This small molecule binds to this protein.
Small molecule (SMILES): Cc1nc2c3cc(-c4ccc(NS(=O)(=O)c5ncc[nH]5)cc4C)c(Cl)cc3[nH]c(=O)n2n1

Binding-site contacts:
Ligand atom C8 contacts residue TRP57 of chain 1.B at 3.5 Å (hydrophobic).
Ligand atom C20 contacts residue ASP53 of chain 1.B at 3.7 Å.
Ligand atom C6 contacts residue TRP57 of chain 1.B at 3.6 Å (hydrophobic).
Ligand atom C8 contacts residue TRP62 of chain 1.B at 3.2 Å (hydrophobic).
Ligand atom C4 contacts residue TYR61 of chain 1.B at 3.1 Å (hydrophobic).
Ligand atom N1 contacts residue TRP57 of chain 1.B at 3.6 Å.
Ligand atom N2 contacts residue TRP57 of chain 1.B at 3.3 Å.
Ligand atom C16 contacts residue VAL54 of chain 1.B at 3.7 Å (hydrophobic).
Ligand atom C5 contacts residue TRP57 of chain 1.B at 3.6 Å (hydrophobic).
Ligand atom N2 contacts residue TRP62 of chain 1.B at 3.2 Å.
Ligand atom C14 contacts residue ASP53 of chain 1.B at 3.5 Å.
Ligand atom O1 contacts residue TRP62 of chain 1.B at 3.6 Å.
Ligand atom C7 contacts residue TRP62 of chain 1.B at 3.3 Å (hydrophobic).
Ligand atom N3 contacts residue TRP57 of chain 1.B at 3.3 Å.
Ligand atom C4 contacts residue TRP62 of chain 1.B at 3.4 Å (hydrophobic).
Ligand atom O1 contacts residue TRP57 of chain 1.B at 3.7 Å.
Ligand atom N5 contacts residue ASP53 of chain 1.B at 2.6 Å (salt-bridge).
Ligand atom C5 contacts residue TYR61 of chain 1.B at 3.4 Å (hydrophobic).
Ligand atom O2 contacts residue ARG68 of chain 1.B at 3.1 Å (salt-bridge).
Ligand atom N1 contacts residue TRP62 of chain 1.B at 3.5 Å.
Ligand atom CL1 contacts residue VAL54 of chain 1.B at 3.7 Å.
Ligand atom N7 contacts residue ASP53 of chain 1.B at 2.8 Å (salt-bridge).
Ligand atom C15 contacts residue ASP53 of chain 1.B at 3.5 Å.
Ligand atom N4 contacts residue TRP57 of chain 1.B at 3.4 Å.
Ligand atom C6 contacts residue TRP62 of chain 1.B at 3.2 Å (hydrophobic).
Ligand atom C7 contacts residue TRP57 of chain 1.B at 3.3 Å (hydrophobic).
Ligand atom O1 contacts residue ARG60 of chain 1.B at 3.1 Å (salt-bridge).
Ligand atom C17 contacts residue LEU63 of chain 1.B at 3.6 Å (hydrophobic).
Ligand atom N5 contacts residue PHE67 of chain 1.B at 3.7 Å.
Ligand atom O2 contacts residue PHE67 of chain 1.B at 3.7 Å.
Ligand atom O1 contacts residue THR58 of chain 1.B at 3.7 Å.
Ligand atom O1 contacts residue SER59 of chain 1.B at 3.3 Å.
Ligand atom O2 contacts residue ASP53 of chain 1.B at 3.6 Å.
Ligand atom C9 contacts residue TRP57 of chain 1.B at 3.4 Å (hydrophobic).
Ligand atom N1 contacts residue TYR61 of chain 1.B at 2.7 Å (h-bond).
Ligand atom CL1 contacts residue LEU63 of chain 1.B at 3.5 Å.
Ligand atom C1 contacts residue TRP62 of chain 1.B at 3.6 Å (hydrophobic).
Ligand atom C15 contacts residue VAL54 of chain 1.B at 3.6 Å (hydrophobic).
Ligand atom C5 contacts residue TRP62 of chain 1.B at 3.3 Å (hydrophobic).
Ligand atom C1 contacts residue TRP57 of chain 1.B at 3.7 Å (hydrophobic).

Sequence of chain 1.B:
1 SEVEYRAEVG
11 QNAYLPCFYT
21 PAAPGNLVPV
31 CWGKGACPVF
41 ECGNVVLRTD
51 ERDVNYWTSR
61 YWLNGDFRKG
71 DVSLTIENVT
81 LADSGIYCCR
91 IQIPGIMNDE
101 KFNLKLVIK